Binding-site contacts:
Ligand atom C5 contacts residue PHE44 of chain 1.B at 4.0 Å (hydrophobic).
Ligand atom C2 contacts residue PHE44 of chain 1.B at 3.6 Å (hydrophobic).
Ligand atom C3 contacts residue LEU65 of chain 1.B at 3.6 Å (hydrophobic).
Ligand atom C2 contacts residue HEM1 of chain 1.E at 4.4 Å.
Ligand atom N contacts residue PHE44 of chain 1.B at 4.1 Å.
Ligand atom O2 contacts residue PHE46 of chain 1.B at 3.5 Å.
Ligand atom C4 contacts residue PHE44 of chain 1.B at 3.9 Å (hydrophobic).
Ligand atom C3 contacts residue PHE44 of chain 1.B at 3.8 Å (hydrophobic).
Ligand atom C1 contacts residue HEM1 of chain 1.E at 3.0 Å.
Ligand atom C2 contacts residue TYR30 of chain 1.B at 4.5 Å (hydrophobic).
Ligand atom C6 contacts residue HIS61 of chain 1.B at 3.4 Å.
Ligand atom C6 contacts residue PHE44 of chain 1.B at 3.7 Å (hydrophobic).
Ligand atom N contacts residue HEM1 of chain 1.E at 2.3 Å.
Ligand atom C4 contacts residue LEU65 of chain 1.B at 3.7 Å (hydrophobic).
Ligand atom C2 contacts residue LEU65 of chain 1.B at 3.7 Å (hydrophobic).
Ligand atom O1 contacts residue HIS61 of chain 1.B at 2.7 Å (h-bond).
Ligand atom C1 contacts residue PHE44 of chain 1.B at 3.8 Å (hydrophobic).
Ligand atom N contacts residue HIS92 of chain 1.B at 4.5 Å.
Ligand atom O2 contacts residue TYR30 of chain 1.B at 2.7 Å (h-bond).
Ligand atom C4 contacts residue VAL105 of chain 1.B at 4.0 Å (hydrophobic).
Ligand atom C3 contacts residue PHE29 of chain 1.B at 4.2 Å (hydrophobic).
Ligand atom C6 contacts residue TYR30 of chain 1.B at 3.7 Å (hydrophobic).
Ligand atom C1 contacts residue LEU65 of chain 1.B at 3.8 Å (hydrophobic).
Ligand atom C3 contacts residue TYR30 of chain 1.B at 4.3 Å (hydrophobic).
Ligand atom O2 contacts residue HIS61 of chain 1.B at 3.3 Å (h-bond).
Ligand atom C4 contacts residue ILE33 of chain 1.B at 4.3 Å (hydrophobic).
Ligand atom O1 contacts residue HEM1 of chain 1.E at 3.7 Å.
Ligand atom O2 contacts residue PHE44 of chain 1.B at 4.1 Å.
Ligand atom O1 contacts residue PHE44 of chain 1.B at 4.0 Å.
Ligand atom C5 contacts residue HEM1 of chain 1.E at 3.4 Å.
Ligand atom C5 contacts residue LEU65 of chain 1.B at 3.7 Å (hydrophobic).
Ligand atom C4 contacts residue PHE29 of chain 1.B at 4.5 Å (hydrophobic).
Ligand atom C6 contacts residue PHE46 of chain 1.B at 4.5 Å (hydrophobic).
Ligand atom N contacts residue LEU65 of chain 1.B at 3.8 Å.
Ligand atom C5 contacts residue VAL105 of chain 1.B at 3.9 Å (hydrophobic).

This protein binds this small molecule.
Small molecule (SMILES): O=C(O)c1cccnc1

Sequence of chain 1.B:
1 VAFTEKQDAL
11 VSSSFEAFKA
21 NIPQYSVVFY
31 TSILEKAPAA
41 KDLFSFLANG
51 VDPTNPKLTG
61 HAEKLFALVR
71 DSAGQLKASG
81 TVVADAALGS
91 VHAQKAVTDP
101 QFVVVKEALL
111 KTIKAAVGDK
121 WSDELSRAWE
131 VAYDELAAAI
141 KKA